Sequence of chain 1.A:
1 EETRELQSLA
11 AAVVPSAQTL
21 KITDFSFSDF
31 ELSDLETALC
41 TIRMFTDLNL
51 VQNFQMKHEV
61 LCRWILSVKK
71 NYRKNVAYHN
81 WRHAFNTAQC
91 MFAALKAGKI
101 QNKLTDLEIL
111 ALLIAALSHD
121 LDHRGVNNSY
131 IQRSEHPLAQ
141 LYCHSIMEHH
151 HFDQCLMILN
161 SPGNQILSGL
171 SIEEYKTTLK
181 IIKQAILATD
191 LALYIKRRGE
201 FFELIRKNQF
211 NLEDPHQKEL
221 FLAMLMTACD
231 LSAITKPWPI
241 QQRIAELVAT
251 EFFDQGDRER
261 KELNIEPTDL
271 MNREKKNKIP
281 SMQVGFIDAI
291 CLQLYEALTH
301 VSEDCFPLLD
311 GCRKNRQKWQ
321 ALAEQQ

Binding-site contacts:
Ligand atom C11 contacts residue PHE286 of chain 1.A at 3.5 Å (hydrophobic).
Ligand atom O1 contacts residue ALA233 of chain 1.A at 3.3 Å.
Ligand atom O2 contacts residue PHE286 of chain 1.A at 3.7 Å.
Ligand atom C21 contacts residue VAL248 of chain 1.A at 3.7 Å (hydrophobic).
Ligand atom O7 contacts residue TYR78 of chain 1.A at 3.4 Å.
Ligand atom C4 contacts residue GLN283 of chain 1.A at 3.8 Å.
Ligand atom O8 contacts residue ASP230 of chain 1.A at 2.8 Å (salt-bridge).
Ligand atom O3 contacts residue LEU191 of chain 1.A at 3.6 Å.
Ligand atom O10 contacts residue LEU270 of chain 1.A at 3.3 Å.
Ligand atom C24 contacts residue LEU231 of chain 1.A at 3.7 Å (hydrophobic).
Ligand atom O4 contacts residue ILE131 of chain 1.A at 2.8 Å (h-bond).
Ligand atom C14 contacts residue ILE131 of chain 1.A at 3.4 Å (hydrophobic).
Ligand atom C6 contacts residue PHE286 of chain 1.A at 3.7 Å (hydrophobic).
Ligand atom C1 contacts residue GLN241 of chain 1.A at 3.2 Å.
Ligand atom O10 contacts residue SER134 of chain 1.A at 3.0 Å (h-bond).
Ligand atom O7 contacts residue HIS79 of chain 1.A at 2.7 Å (h-bond).
Ligand atom C17 contacts residue MET282 of chain 1.A at 3.8 Å (hydrophobic).
Ligand atom C18 contacts residue LEU270 of chain 1.A at 3.6 Å (hydrophobic).
Ligand atom C9 contacts residue PHE286 of chain 1.A at 3.4 Å (hydrophobic).
Ligand atom O6 contacts residue PHE252 of chain 1.A at 3.7 Å.
Ligand atom C8 contacts residue PHE286 of chain 1.A at 3.6 Å (hydrophobic).
Ligand atom C15 contacts residue LEU270 of chain 1.A at 3.5 Å (hydrophobic).
Ligand atom O3 contacts residue PHE286 of chain 1.A at 3.5 Å.
Ligand atom C21 contacts residue GLN283 of chain 1.A at 3.1 Å.
Ligand atom O10 contacts residue MET282 of chain 1.A at 3.6 Å.
Ligand atom C18 contacts residue MET282 of chain 1.A at 3.7 Å (hydrophobic).
Ligand atom O5 contacts residue PHE286 of chain 1.A at 3.6 Å.
Ligand atom C27 contacts residue SER129 of chain 1.A at 3.5 Å.
Ligand atom C7 contacts residue PHE286 of chain 1.A at 3.8 Å (hydrophobic).
Ligand atom C27 contacts residue ASN127 of chain 1.A at 3.6 Å.
Ligand atom C13 contacts residue PHE286 of chain 1.A at 3.7 Å (hydrophobic).
Ligand atom C1 contacts residue ILE244 of chain 1.A at 3.7 Å (hydrophobic).
Ligand atom C10 contacts residue PHE286 of chain 1.A at 3.4 Å (hydrophobic).
Ligand atom C14 contacts residue LEU270 of chain 1.A at 3.5 Å (hydrophobic).
Ligand atom C19 contacts residue GLN283 of chain 1.A at 3.5 Å.
Ligand atom C12 contacts residue PHE286 of chain 1.A at 3.6 Å (hydrophobic).
Ligand atom O1 contacts residue ILE234 of chain 1.A at 3.1 Å (h-bond).
Ligand atom O1 contacts residue GLN241 of chain 1.A at 3.7 Å.
Ligand atom O4 contacts residue TYR130 of chain 1.A at 3.4 Å.
Ligand atom C1 contacts residue ALA245 of chain 1.A at 3.6 Å (hydrophobic).

This protein binds this small molecule.
Small molecule (SMILES): COc1ccc(-c2oc3c(CCC(C)C)c(O)cc(O)c3c(=O)c2O[C@@H]2O[C@@H](C)[C@H](O)[C@@H](O)[C@H]2O)cc1